The protein below binds the small molecule below.
Small molecule (SMILES): Nc1ncnc2c1ncn2[C@H]1C[C@H](O)[C@@H](COP(=O)(O)O)O1

Sequence of chain 1.PA:
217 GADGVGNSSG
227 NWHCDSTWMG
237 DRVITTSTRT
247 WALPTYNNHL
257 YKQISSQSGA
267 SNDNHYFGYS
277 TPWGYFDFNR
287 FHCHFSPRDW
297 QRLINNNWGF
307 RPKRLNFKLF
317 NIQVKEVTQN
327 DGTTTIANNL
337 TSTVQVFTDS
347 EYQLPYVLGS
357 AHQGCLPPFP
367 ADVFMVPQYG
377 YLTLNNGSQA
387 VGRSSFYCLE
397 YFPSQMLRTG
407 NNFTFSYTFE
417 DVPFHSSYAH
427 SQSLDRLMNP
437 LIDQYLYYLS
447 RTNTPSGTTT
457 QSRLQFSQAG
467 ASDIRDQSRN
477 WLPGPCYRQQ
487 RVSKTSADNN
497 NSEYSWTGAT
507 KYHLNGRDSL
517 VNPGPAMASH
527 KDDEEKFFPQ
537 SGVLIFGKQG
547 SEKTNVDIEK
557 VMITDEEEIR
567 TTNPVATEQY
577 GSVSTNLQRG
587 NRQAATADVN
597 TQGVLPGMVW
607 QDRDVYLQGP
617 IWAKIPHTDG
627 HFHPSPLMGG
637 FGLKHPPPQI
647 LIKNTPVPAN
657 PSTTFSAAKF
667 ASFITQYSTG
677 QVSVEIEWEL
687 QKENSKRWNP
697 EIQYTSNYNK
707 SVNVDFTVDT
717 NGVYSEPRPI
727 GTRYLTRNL

Binding-site contacts:
Ligand atom N1 contacts residue PRO630 of chain 1.PA at 4.0 Å.
Ligand atom O4' contacts residue HIS629 of chain 1.PA at 4.2 Å.
Ligand atom C6 contacts residue PRO630 of chain 1.PA at 4.3 Å (hydrophobic).
Ligand atom P contacts residue HIS627 of chain 1.PA at 4.0 Å.
Ligand atom N9 contacts residue HIS629 of chain 1.PA at 4.3 Å.
Ligand atom C6 contacts residue VAL418 of chain 1.PA at 4.0 Å (hydrophobic).
Ligand atom C2' contacts residue HIS629 of chain 1.PA at 4.5 Å.
Ligand atom C8 contacts residue SER631 of chain 1.PA at 3.8 Å.
Ligand atom P contacts residue PRO630 of chain 1.PA at 4.5 Å.
Ligand atom C5 contacts residue PRO419 of chain 1.PA at 4.0 Å (hydrophobic).
Ligand atom C1' contacts residue HIS629 of chain 1.PA at 3.8 Å.
Ligand atom O1P contacts residue PRO630 of chain 1.PA at 4.3 Å.
Ligand atom C2 contacts residue PRO630 of chain 1.PA at 3.5 Å (hydrophobic).
Ligand atom C1' contacts residue PRO630 of chain 1.PA at 4.0 Å (hydrophobic).
Ligand atom O4' contacts residue PRO630 of chain 1.PA at 3.4 Å.
Ligand atom N6 contacts residue VAL418 of chain 1.PA at 3.5 Å.
Ligand atom N9 contacts residue PRO630 of chain 1.PA at 4.0 Å.
Ligand atom O5' contacts residue PRO630 of chain 1.PA at 3.9 Å.
Ligand atom N1 contacts residue GLY638 of chain 1.PA at 3.5 Å (h-bond).
Ligand atom N7 contacts residue HIS629 of chain 1.PA at 4.3 Å.
Ligand atom C6 contacts residue SER631 of chain 1.PA at 4.3 Å.
Ligand atom N7 contacts residue PRO419 of chain 1.PA at 4.0 Å.
Ligand atom C8 contacts residue HIS629 of chain 1.PA at 3.6 Å.
Ligand atom C4 contacts residue PRO419 of chain 1.PA at 4.4 Å (hydrophobic).
Ligand atom N6 contacts residue PRO419 of chain 1.PA at 4.5 Å.
Ligand atom O1P contacts residue LYS640 of chain 1.PA at 4.4 Å.
Ligand atom N6 contacts residue SER631 of chain 1.PA at 4.2 Å.
Ligand atom C5 contacts residue SER631 of chain 1.PA at 3.9 Å.
Ligand atom N6 contacts residue GLY638 of chain 1.PA at 3.0 Å (h-bond).
Ligand atom C8 contacts residue PRO419 of chain 1.PA at 4.4 Å (hydrophobic).
Ligand atom C4 contacts residue PRO630 of chain 1.PA at 3.6 Å (hydrophobic).
Ligand atom N6 contacts residue PHE637 of chain 1.PA at 4.0 Å.
Ligand atom N3 contacts residue PRO630 of chain 1.PA at 3.3 Å.
Ligand atom N1 contacts residue VAL418 of chain 1.PA at 4.1 Å.
Ligand atom C5 contacts residue PRO630 of chain 1.PA at 4.1 Å (hydrophobic).
Ligand atom N7 contacts residue SER631 of chain 1.PA at 3.3 Å.
Ligand atom C6 contacts residue PRO419 of chain 1.PA at 4.1 Å (hydrophobic).
Ligand atom N1 contacts residue PRO419 of chain 1.PA at 4.4 Å.
Ligand atom C4 contacts residue SER631 of chain 1.PA at 4.4 Å.
Ligand atom C6 contacts residue GLY638 of chain 1.PA at 3.9 Å.